Sequence of chain 11.A:
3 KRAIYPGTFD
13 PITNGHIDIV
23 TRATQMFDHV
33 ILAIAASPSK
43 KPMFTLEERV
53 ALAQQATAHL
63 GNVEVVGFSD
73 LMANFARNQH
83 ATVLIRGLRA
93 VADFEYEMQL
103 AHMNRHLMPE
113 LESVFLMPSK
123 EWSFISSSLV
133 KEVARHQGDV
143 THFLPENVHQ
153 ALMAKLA

Sequence of chain 4.A:
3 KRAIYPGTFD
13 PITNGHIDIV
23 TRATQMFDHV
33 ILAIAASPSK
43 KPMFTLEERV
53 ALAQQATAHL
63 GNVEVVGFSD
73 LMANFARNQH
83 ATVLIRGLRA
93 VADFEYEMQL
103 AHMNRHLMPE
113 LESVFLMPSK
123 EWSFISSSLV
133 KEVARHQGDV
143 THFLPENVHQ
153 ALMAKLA

Binding-site contacts:
Ligand atom C12 contacts residue ALA37 of chain 4.A at 3.5 Å (hydrophobic).
Ligand atom C14 contacts residue PHE70 of chain 4.A at 3.7 Å (hydrophobic).
Ligand atom O1 contacts residue MET74 of chain 4.A at 3.7 Å.
Ligand atom N6 contacts residue LEU73 of chain 4.A at 3.6 Å.
Ligand atom C7 contacts residue ALA37 of chain 4.A at 3.4 Å (hydrophobic).
Ligand atom C contacts residue ARG88 of chain 4.A at 3.8 Å.
Ligand atom C13 contacts residue HIS138 of chain 11.A at 3.6 Å.
Ligand atom C contacts residue ASN106 of chain 4.A at 3.6 Å.
Ligand atom C8 contacts residue ALA37 of chain 4.A at 3.6 Å (hydrophobic).
Ligand atom C11 contacts residue ALA37 of chain 4.A at 3.8 Å (hydrophobic).
Ligand atom O1 contacts residue LEU102 of chain 4.A at 3.7 Å.
Ligand atom N2 contacts residue ASP72 of chain 4.A at 3.0 Å (salt-bridge).
Ligand atom N1 contacts residue ALA38 of chain 4.A at 3.4 Å (h-bond).
Ligand atom N1 contacts residue SER39 of chain 4.A at 2.9 Å (h-bond).
Ligand atom C15 contacts residue PHE70 of chain 4.A at 3.7 Å (hydrophobic).
Ligand atom N5 contacts residue LEU73 of chain 4.A at 3.7 Å.
Ligand atom O1 contacts residue ASN106 of chain 4.A at 3.0 Å (h-bond).
Ligand atom C14 contacts residue ASP72 of chain 4.A at 3.2 Å.
Ligand atom C15 contacts residue HIS138 of chain 11.A at 3.8 Å.
Ligand atom C1 contacts residue MET74 of chain 4.A at 3.7 Å (hydrophobic).
Ligand atom N6 contacts residue MET74 of chain 4.A at 2.9 Å (h-bond).
Ligand atom C18 contacts residue LEU102 of chain 4.A at 3.6 Å (hydrophobic).
Ligand atom C5 contacts residue ARG88 of chain 4.A at 3.5 Å.
Ligand atom C1 contacts residue LEU102 of chain 4.A at 3.7 Å (hydrophobic).
Ligand atom C9 contacts residue SER39 of chain 4.A at 3.6 Å.
Ligand atom C8 contacts residue THR10 of chain 4.A at 3.8 Å.
Ligand atom C15 contacts residue SER39 of chain 4.A at 3.9 Å.
Ligand atom C15 contacts residue SER71 of chain 4.A at 3.6 Å.
Ligand atom C2 contacts residue MET74 of chain 4.A at 3.8 Å (hydrophobic).
Ligand atom C14 contacts residue SER71 of chain 4.A at 3.4 Å.
Ligand atom C13 contacts residue ASP72 of chain 4.A at 3.7 Å.
Ligand atom N contacts residue MET74 of chain 4.A at 3.8 Å.
Ligand atom C contacts residue LEU86 of chain 4.A at 3.5 Å (hydrophobic).
Ligand atom C20 contacts residue MET105 of chain 4.A at 3.7 Å (hydrophobic).
Ligand atom O3 contacts residue GLU134 of chain 11.A at 3.4 Å.
Ligand atom N2 contacts residue HIS138 of chain 11.A at 3.8 Å.
Ligand atom C6 contacts residue ARG88 of chain 4.A at 3.8 Å.
Ligand atom O contacts residue ARG88 of chain 4.A at 3.7 Å.
Ligand atom N1 contacts residue SO41 of chain 4.D at 3.3 Å (h-bond).
Ligand atom C20 contacts residue ASN106 of chain 4.A at 3.5 Å.

A protein and the small-molecule ligand that binds it are described below.
Small molecule (SMILES): COC(=O)N1CCC(Oc2cccc([C@@H](CC#N)Nc3nc4n(n3)C(=O)CC(C)=N4)c2)CC1